Binding-site contacts:
Ligand atom P contacts residue ARG131 of chain 1.O at 4.0 Å.
Ligand atom C2 contacts residue ASN16 of chain 1.A at 3.8 Å.
Ligand atom N3 contacts residue ARG125 of chain 1.O at 3.7 Å.
Ligand atom O2 contacts residue ARG125 of chain 1.O at 4.3 Å.
Ligand atom O5' contacts residue ARG131 of chain 1.O at 3.0 Å (salt-bridge).
Ligand atom O4 contacts residue ARG125 of chain 1.O at 3.6 Å.
Ligand atom C4 contacts residue THR21 of chain 1.A at 4.4 Å.
Ligand atom O2 contacts residue ASN16 of chain 1.A at 3.1 Å (h-bond).
Ligand atom N3 contacts residue SER17 of chain 1.A at 4.0 Å.
Ligand atom C5' contacts residue MET76 of chain 1.O at 4.5 Å (hydrophobic).
Ligand atom P contacts residue ARG125 of chain 1.O at 4.1 Å.
Ligand atom C5 contacts residue ARG125 of chain 1.O at 3.6 Å.
Ligand atom OP2 contacts residue SER77 of chain 1.O at 4.4 Å.
Ligand atom O3' contacts residue ARG125 of chain 1.O at 4.4 Å.
Ligand atom OP3 contacts residue ILE23 of chain 1.A at 4.3 Å.
Ligand atom C4 contacts residue ARG125 of chain 1.O at 3.5 Å.
Ligand atom C2' contacts residue ARG125 of chain 1.O at 4.1 Å.
Ligand atom N1 contacts residue ARG125 of chain 1.O at 4.0 Å.
Ligand atom OP2 contacts residue ARG131 of chain 1.O at 4.3 Å.
Ligand atom C5 contacts residue THR21 of chain 1.A at 4.2 Å.
Ligand atom OP1 contacts residue ILE23 of chain 1.A at 3.9 Å.
Ligand atom N3 contacts residue ASN16 of chain 1.A at 3.7 Å.
Ligand atom OP3 contacts residue ARG125 of chain 1.O at 3.2 Å.
Ligand atom C5' contacts residue ARG131 of chain 1.O at 3.5 Å.
Ligand atom OP3 contacts residue SER77 of chain 1.O at 4.3 Å.
Ligand atom O4 contacts residue SER17 of chain 1.A at 3.2 Å.
Ligand atom O5' contacts residue ARG125 of chain 1.O at 3.5 Å (salt-bridge).
Ligand atom C6 contacts residue ARG125 of chain 1.O at 3.7 Å.
Ligand atom C2 contacts residue ARG125 of chain 1.O at 4.0 Å.
Ligand atom OP1 contacts residue ARG131 of chain 1.O at 3.9 Å.
Ligand atom OP1 contacts residue ARG125 of chain 1.O at 3.0 Å (salt-bridge).
Ligand atom C4 contacts residue SER17 of chain 1.A at 4.0 Å.
Ligand atom C3' contacts residue ARG125 of chain 1.O at 3.7 Å.
Ligand atom O4 contacts residue THR21 of chain 1.A at 3.8 Å.

Sequence of chain 1.A:
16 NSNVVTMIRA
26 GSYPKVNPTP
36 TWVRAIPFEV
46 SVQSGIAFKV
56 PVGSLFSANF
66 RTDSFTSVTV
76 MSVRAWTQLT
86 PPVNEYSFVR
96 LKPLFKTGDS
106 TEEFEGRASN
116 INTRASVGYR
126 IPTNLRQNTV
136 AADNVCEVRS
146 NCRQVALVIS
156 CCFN

The small molecule below binds the protein below.
Small molecule (SMILES): CO[P](=O)(O)O[C@H]1[C@@H](O)[C@H](n2ccc(=O)[nH]c2=O)O[C@@H]1COP(=O)(O)O

Sequence of chain 1.O:
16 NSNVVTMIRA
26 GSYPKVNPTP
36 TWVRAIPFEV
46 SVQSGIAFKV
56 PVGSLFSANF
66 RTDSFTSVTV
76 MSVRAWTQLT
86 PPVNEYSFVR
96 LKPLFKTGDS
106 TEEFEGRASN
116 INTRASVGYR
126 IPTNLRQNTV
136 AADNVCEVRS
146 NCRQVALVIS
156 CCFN